Binding-site contacts:
Ligand atom C4 contacts residue ASN219 of chain 1.A at 4.2 Å.
Ligand atom C8 contacts residue GLU263 of chain 1.A at 4.3 Å.
Ligand atom O6 contacts residue ASN240 of chain 1.A at 4.2 Å.
Ligand atom O5 contacts residue ASN219 of chain 1.A at 2.3 Å (h-bond).
Ligand atom N2 contacts residue ASN219 of chain 1.A at 2.9 Å (h-bond).
Ligand atom C1 contacts residue ASN219 of chain 1.A at 1.4 Å.
Ligand atom C2 contacts residue ASN219 of chain 1.A at 2.5 Å.
Ligand atom C5 contacts residue ASN219 of chain 1.A at 3.7 Å.
Ligand atom O6 contacts residue ASN218 of chain 1.A at 4.2 Å.
Ligand atom O7 contacts residue ASN219 of chain 1.A at 3.7 Å.
Ligand atom C7 contacts residue ASN219 of chain 1.A at 3.5 Å.
Ligand atom C3 contacts residue ASN219 of chain 1.A at 3.8 Å.

Sequence of chain 1.A:
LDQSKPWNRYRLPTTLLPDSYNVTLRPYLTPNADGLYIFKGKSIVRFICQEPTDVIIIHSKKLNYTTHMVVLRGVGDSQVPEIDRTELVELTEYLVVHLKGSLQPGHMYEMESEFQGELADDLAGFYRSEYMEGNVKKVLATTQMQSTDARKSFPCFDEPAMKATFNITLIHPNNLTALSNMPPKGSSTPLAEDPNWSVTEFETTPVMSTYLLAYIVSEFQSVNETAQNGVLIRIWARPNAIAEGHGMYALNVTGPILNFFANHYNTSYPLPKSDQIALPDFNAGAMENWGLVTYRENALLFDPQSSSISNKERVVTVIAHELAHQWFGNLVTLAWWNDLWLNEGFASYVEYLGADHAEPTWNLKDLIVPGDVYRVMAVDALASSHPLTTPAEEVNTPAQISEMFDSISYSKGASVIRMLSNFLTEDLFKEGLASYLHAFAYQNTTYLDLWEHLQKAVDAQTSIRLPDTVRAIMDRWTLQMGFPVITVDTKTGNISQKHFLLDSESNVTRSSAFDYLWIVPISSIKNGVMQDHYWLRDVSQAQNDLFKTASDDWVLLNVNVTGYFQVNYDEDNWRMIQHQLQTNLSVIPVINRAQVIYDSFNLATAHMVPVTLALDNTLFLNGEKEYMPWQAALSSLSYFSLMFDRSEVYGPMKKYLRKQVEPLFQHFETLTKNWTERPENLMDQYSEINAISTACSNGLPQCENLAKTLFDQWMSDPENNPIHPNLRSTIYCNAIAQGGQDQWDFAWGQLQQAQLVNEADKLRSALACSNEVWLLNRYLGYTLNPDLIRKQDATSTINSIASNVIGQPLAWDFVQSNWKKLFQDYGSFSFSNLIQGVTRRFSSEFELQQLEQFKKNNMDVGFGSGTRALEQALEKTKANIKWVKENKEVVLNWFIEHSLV

The small molecule below binds the protein below.
Small molecule (SMILES): CC(=O)N[C@@H]1[C@@H](O)[C@H](O)[C@@H](CO)O[C@H]1O